Binding-site contacts:
Ligand atom C1 contacts residue HIS326 of chain 1.C at 4.3 Å.
Ligand atom C8 contacts residue ASN328 of chain 1.C at 4.4 Å.
Ligand atom C7 contacts residue ASN292 of chain 1.C at 4.2 Å.
Ligand atom C7 contacts residue ASN328 of chain 1.C at 3.3 Å.
Ligand atom C3 contacts residue ASN328 of chain 1.C at 3.9 Å.
Ligand atom C7 contacts residue HIS326 of chain 1.C at 3.9 Å.
Ligand atom C2 contacts residue HIS326 of chain 1.C at 3.9 Å.
Ligand atom O5 contacts residue THR410 of chain 1.C at 4.2 Å.
Ligand atom C8 contacts residue CYS293 of chain 1.C at 4.4 Å (hydrophobic).
Ligand atom O3 contacts residue HIS326 of chain 1.C at 4.3 Å.
Ligand atom O5 contacts residue ASN328 of chain 1.C at 2.4 Å (h-bond).
Ligand atom C2 contacts residue ASN328 of chain 1.C at 2.5 Å.
Ligand atom C1 contacts residue SER408 of chain 1.C at 4.3 Å.
Ligand atom C3 contacts residue HIS326 of chain 1.C at 3.9 Å.
Ligand atom C5 contacts residue ASN328 of chain 1.C at 3.8 Å.
Ligand atom C8 contacts residue THR294 of chain 1.C at 3.6 Å.
Ligand atom N2 contacts residue HIS326 of chain 1.C at 3.0 Å (h-bond).
Ligand atom O5 contacts residue SER408 of chain 1.C at 3.6 Å.
Ligand atom C8 contacts residue HIS326 of chain 1.C at 3.9 Å.
Ligand atom O6 contacts residue SER408 of chain 1.C at 4.2 Å.
Ligand atom O6 contacts residue THR410 of chain 1.C at 4.4 Å.
Ligand atom C1 contacts residue ASN328 of chain 1.C at 1.5 Å.
Ligand atom C4 contacts residue ASN328 of chain 1.C at 4.3 Å.
Ligand atom O7 contacts residue ASN292 of chain 1.C at 4.0 Å.
Ligand atom N2 contacts residue ASN328 of chain 1.C at 2.9 Å (h-bond).
Ligand atom C8 contacts residue ASN292 of chain 1.C at 3.2 Å.
Ligand atom C1 contacts residue THR410 of chain 1.C at 4.1 Å.
Ligand atom O7 contacts residue ASN328 of chain 1.C at 3.3 Å (h-bond).

Sequence of chain 1.C:
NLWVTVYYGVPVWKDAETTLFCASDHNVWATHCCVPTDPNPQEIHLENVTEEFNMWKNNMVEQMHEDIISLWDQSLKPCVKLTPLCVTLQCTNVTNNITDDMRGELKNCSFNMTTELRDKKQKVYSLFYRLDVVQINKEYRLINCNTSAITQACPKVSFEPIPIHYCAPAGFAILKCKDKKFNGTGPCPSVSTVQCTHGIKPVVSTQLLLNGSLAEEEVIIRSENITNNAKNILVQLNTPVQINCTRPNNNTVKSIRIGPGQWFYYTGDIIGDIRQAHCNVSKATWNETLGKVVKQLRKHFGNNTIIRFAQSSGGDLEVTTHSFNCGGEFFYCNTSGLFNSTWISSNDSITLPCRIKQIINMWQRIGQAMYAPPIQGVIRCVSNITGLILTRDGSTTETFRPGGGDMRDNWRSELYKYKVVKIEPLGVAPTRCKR

The protein below binds the small molecule below.
Small molecule (SMILES): CC(=O)N[C@H]1[C@H](O[C@H]2[C@H](O)[C@@H](NC(C)=O)CO[C@@H]2CO)O[C@H](CO)[C@@H](O)[C@@H]1O